Binding-site contacts:
Ligand atom C6 contacts residue NAG1 of chain 1.E at 3.6 Å.
Ligand atom C5 contacts residue NAG1 of chain 1.E at 4.0 Å.
Ligand atom C2 contacts residue NAG1 of chain 1.E at 4.3 Å.
Ligand atom O6 contacts residue NAG2 of chain 1.C at 1.5 Å (h-bond).
Ligand atom C3 contacts residue NAG1 of chain 1.E at 4.2 Å.
Ligand atom C6 contacts residue NAG2 of chain 1.C at 2.5 Å.
Ligand atom O6 contacts residue NAG1 of chain 1.E at 3.5 Å.
Ligand atom C5 contacts residue NAG2 of chain 1.C at 3.5 Å.
Ligand atom C4 contacts residue NAG1 of chain 1.E at 3.2 Å.
Ligand atom O5 contacts residue NAG2 of chain 1.C at 3.4 Å (h-bond).
Ligand atom O4 contacts residue NAG1 of chain 1.E at 2.6 Å.
Ligand atom C4 contacts residue NAG2 of chain 1.C at 4.4 Å.
Ligand atom O3 contacts residue NAG1 of chain 1.E at 4.0 Å.

This small molecule binds to this protein.
Small molecule (SMILES): CC(=O)N[C@@H]1[C@@H](O)[C@H](O)[C@@H](CO)O[C@H]1O